Binding-site contacts:
Ligand atom F1 contacts residue VAL492 of chain 1.C at 4.0 Å.
Ligand atom C2 contacts residue VAL492 of chain 1.C at 4.0 Å (hydrophobic).
Ligand atom C1 contacts residue ALA496 of chain 1.C at 3.6 Å (hydrophobic).
Ligand atom CL2 contacts residue VAL492 of chain 1.C at 3.5 Å.
Ligand atom C7 contacts residue SER499 of chain 1.C at 3.6 Å.
Ligand atom O12 contacts residue TYR317 of chain 1.C at 3.9 Å.
Ligand atom CL2 contacts residue SER322 of chain 1.C at 3.6 Å.
Ligand atom O12 contacts residue LEU321 of chain 1.C at 4.0 Å.
Ligand atom F2 contacts residue GLY495 of chain 1.C at 3.2 Å.
Ligand atom F2 contacts residue ALA496 of chain 1.C at 3.0 Å.
Ligand atom C10 contacts residue TYR354 of chain 1.C at 3.5 Å (hydrophobic).
Ligand atom F1 contacts residue PHE487 of chain 1.C at 3.5 Å.
Ligand atom C3 contacts residue ALA496 of chain 1.C at 3.9 Å (hydrophobic).
Ligand atom C9 contacts residue LEU321 of chain 1.C at 3.9 Å (hydrophobic).
Ligand atom C8 contacts residue SER499 of chain 1.C at 4.1 Å.
Ligand atom C6 contacts residue VAL318 of chain 1.C at 3.8 Å (hydrophobic).
Ligand atom C4 contacts residue VAL318 of chain 1.C at 3.8 Å (hydrophobic).
Ligand atom O11 contacts residue LEU321 of chain 1.C at 4.1 Å.
Ligand atom O13 contacts residue VAL318 of chain 1.C at 3.8 Å.
Ligand atom CL1 contacts residue LEU500 of chain 1.C at 3.8 Å.
Ligand atom O13 contacts residue SER499 of chain 1.C at 2.5 Å (h-bond).
Ligand atom CL1 contacts residue ALA496 of chain 1.C at 4.0 Å.
Ligand atom F1 contacts residue MET491 of chain 1.C at 3.8 Å.
Ligand atom F3 contacts residue GLY495 of chain 1.C at 3.5 Å.
Ligand atom O12 contacts residue TRP356 of chain 1.C at 3.5 Å.
Ligand atom C14 contacts residue GLY495 of chain 1.C at 4.1 Å.
Ligand atom O13 contacts residue TYR354 of chain 1.C at 3.8 Å.
Ligand atom C1 contacts residue VAL318 of chain 1.C at 3.5 Å (hydrophobic).
Ligand atom F2 contacts residue VAL492 of chain 1.C at 3.5 Å.
Ligand atom F2 contacts residue MET491 of chain 1.C at 3.8 Å.
Ligand atom O12 contacts residue TYR354 of chain 1.C at 2.5 Å (h-bond).
Ligand atom C7 contacts residue VAL318 of chain 1.C at 3.6 Å (hydrophobic).
Ligand atom F3 contacts residue TRP356 of chain 1.C at 4.1 Å.
Ligand atom C4 contacts residue ALA496 of chain 1.C at 3.6 Å (hydrophobic).
Ligand atom C5 contacts residue ALA496 of chain 1.C at 4.1 Å (hydrophobic).
Ligand atom C10 contacts residue SER499 of chain 1.C at 3.5 Å.
Ligand atom C5 contacts residue TYR324 of chain 1.C at 3.6 Å (hydrophobic).
Ligand atom C3 contacts residue VAL318 of chain 1.C at 3.5 Å (hydrophobic).
Ligand atom C8 contacts residue VAL318 of chain 1.C at 4.0 Å (hydrophobic).
Ligand atom CL1 contacts residue ARG89 of chain 1.C at 3.9 Å.

Sequence of chain 1.C:
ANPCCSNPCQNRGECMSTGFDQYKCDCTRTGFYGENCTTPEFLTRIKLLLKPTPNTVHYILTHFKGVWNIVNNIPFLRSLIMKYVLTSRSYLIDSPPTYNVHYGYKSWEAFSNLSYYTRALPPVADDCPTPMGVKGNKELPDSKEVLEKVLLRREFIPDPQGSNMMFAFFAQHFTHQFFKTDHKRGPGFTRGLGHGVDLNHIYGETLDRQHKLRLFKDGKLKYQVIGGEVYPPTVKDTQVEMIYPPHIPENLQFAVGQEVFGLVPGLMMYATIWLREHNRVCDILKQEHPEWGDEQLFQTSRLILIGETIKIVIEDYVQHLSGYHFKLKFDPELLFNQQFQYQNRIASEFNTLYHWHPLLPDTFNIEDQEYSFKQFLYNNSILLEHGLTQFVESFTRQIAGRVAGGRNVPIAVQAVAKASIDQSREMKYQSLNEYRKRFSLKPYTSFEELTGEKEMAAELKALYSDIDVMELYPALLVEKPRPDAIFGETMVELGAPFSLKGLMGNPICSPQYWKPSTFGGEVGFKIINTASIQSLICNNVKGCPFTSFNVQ

A protein and the small-molecule ligand that binds it are described below.
Small molecule (SMILES): O=C(O)C1=Cc2cc(Cl)cc(Cl)c2O[C@@H]1C(F)(F)F